Sequence of chain 1.C:
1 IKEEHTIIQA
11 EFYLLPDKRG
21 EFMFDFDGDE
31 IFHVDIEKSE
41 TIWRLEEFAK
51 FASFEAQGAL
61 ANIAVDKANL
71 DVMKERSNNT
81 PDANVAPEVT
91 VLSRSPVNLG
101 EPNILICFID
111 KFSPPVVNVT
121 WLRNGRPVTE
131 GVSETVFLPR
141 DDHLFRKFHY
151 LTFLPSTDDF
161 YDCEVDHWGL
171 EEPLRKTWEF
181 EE

Binding-site contacts:
Ligand atom N2 contacts residue TRP168 of chain 1.C at 4.1 Å.
Ligand atom C6 contacts residue ASN118 of chain 1.C at 3.5 Å.
Ligand atom O6 contacts residue ASN118 of chain 1.C at 3.9 Å.
Ligand atom N2 contacts residue ASN118 of chain 1.C at 3.5 Å (h-bond).
Ligand atom C8 contacts residue TRP168 of chain 1.C at 3.2 Å (hydrophobic).
Ligand atom O7 contacts residue ASP166 of chain 1.C at 3.9 Å.
Ligand atom C7 contacts residue TRP168 of chain 1.C at 4.0 Å (hydrophobic).
Ligand atom C7 contacts residue ASN118 of chain 1.C at 3.8 Å.
Ligand atom N2 contacts residue ASP166 of chain 1.C at 3.8 Å.
Ligand atom C3 contacts residue ASN118 of chain 1.C at 3.4 Å.
Ligand atom O5 contacts residue ASN118 of chain 1.C at 2.4 Å (h-bond).
Ligand atom C4 contacts residue ASN118 of chain 1.C at 3.2 Å.
Ligand atom C8 contacts residue HIS167 of chain 1.C at 3.6 Å.
Ligand atom C2 contacts residue ASN118 of chain 1.C at 2.4 Å.
Ligand atom C7 contacts residue ASP166 of chain 1.C at 4.0 Å.
Ligand atom C1 contacts residue ASN118 of chain 1.C at 1.4 Å.
Ligand atom C5 contacts residue ASN118 of chain 1.C at 3.1 Å.
Ligand atom O7 contacts residue ASN118 of chain 1.C at 3.4 Å (h-bond).
Ligand atom C2 contacts residue ASP166 of chain 1.C at 4.0 Å.
Ligand atom O7 contacts residue HIS167 of chain 1.C at 4.3 Å.
Ligand atom C8 contacts residue ASP166 of chain 1.C at 4.4 Å.
Ligand atom O3 contacts residue ASN118 of chain 1.C at 4.5 Å.

The protein below binds the small molecule below.
Small molecule (SMILES): CC(=O)N[C@@H]1[C@@H](O)[C@H](O)[C@@H](CO)O[C@H]1O